Sequence of chain 1.A:
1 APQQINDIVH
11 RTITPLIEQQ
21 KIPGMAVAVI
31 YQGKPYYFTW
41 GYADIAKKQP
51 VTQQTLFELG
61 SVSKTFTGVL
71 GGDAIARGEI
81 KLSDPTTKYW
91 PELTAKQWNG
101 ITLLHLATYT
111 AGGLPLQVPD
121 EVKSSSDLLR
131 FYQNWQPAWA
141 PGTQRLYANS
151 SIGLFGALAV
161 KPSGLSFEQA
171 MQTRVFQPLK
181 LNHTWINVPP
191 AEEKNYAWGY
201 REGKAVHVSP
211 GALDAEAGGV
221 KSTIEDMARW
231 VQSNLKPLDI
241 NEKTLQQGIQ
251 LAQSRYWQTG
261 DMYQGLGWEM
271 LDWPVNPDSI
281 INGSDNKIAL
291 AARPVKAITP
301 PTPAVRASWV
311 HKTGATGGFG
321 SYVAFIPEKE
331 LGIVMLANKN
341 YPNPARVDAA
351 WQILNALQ

Binding-site contacts:
Ligand atom C12 contacts residue ALA315 of chain 1.A at 3.2 Å (hydrophobic).
Ligand atom C13 contacts residue ALA315 of chain 1.A at 3.2 Å (hydrophobic).
Ligand atom O1 contacts residue ASN286 of chain 1.A at 3.7 Å.
Ligand atom N2 contacts residue ASN149 of chain 1.A at 3.5 Å (h-bond).
Ligand atom S2 contacts residue THR316 of chain 1.A at 3.9 Å.
Ligand atom C7 contacts residue SER61 of chain 1.A at 2.6 Å.
Ligand atom C8 contacts residue SER61 of chain 1.A at 1.6 Å.
Ligand atom C6 contacts residue SER61 of chain 1.A at 4.0 Å.
Ligand atom N2 contacts residue SER61 of chain 1.A at 3.5 Å (h-bond).
Ligand atom C11 contacts residue SER61 of chain 1.A at 3.4 Å.
Ligand atom O1 contacts residue ALA315 of chain 1.A at 3.5 Å.
Ligand atom C9 contacts residue GLN117 of chain 1.A at 3.6 Å.
Ligand atom N4 contacts residue THR316 of chain 1.A at 4.0 Å.
Ligand atom O2 contacts residue ALA315 of chain 1.A at 3.9 Å.
Ligand atom C5 contacts residue ALA315 of chain 1.A at 3.7 Å (hydrophobic).
Ligand atom C10 contacts residue ALA315 of chain 1.A at 3.1 Å (hydrophobic).
Ligand atom O2 contacts residue ASN340 of chain 1.A at 3.0 Å (h-bond).
Ligand atom C11 contacts residue GLY218 of chain 1.A at 3.7 Å.
Ligand atom N2 contacts residue GLN117 of chain 1.A at 4.0 Å.
Ligand atom C3 contacts residue ASN286 of chain 1.A at 3.8 Å.
Ligand atom O3 contacts residue SER61 of chain 1.A at 2.4 Å (h-bond).
Ligand atom O3 contacts residue GLY314 of chain 1.A at 3.4 Å.
Ligand atom O4 contacts residue ASN149 of chain 1.A at 2.9 Å (h-bond).
Ligand atom C14 contacts residue THR316 of chain 1.A at 3.7 Å.
Ligand atom C5 contacts residue ASN340 of chain 1.A at 3.9 Å.
Ligand atom O5 contacts residue ALA315 of chain 1.A at 3.7 Å.
Ligand atom C11 contacts residue ALA315 of chain 1.A at 3.9 Å (hydrophobic).
Ligand atom O4 contacts residue GLN117 of chain 1.A at 2.7 Å (h-bond).
Ligand atom S1 contacts residue GLN117 of chain 1.A at 3.9 Å.
Ligand atom N3 contacts residue ALA315 of chain 1.A at 2.9 Å (h-bond).
Ligand atom C1 contacts residue LEU290 of chain 1.A at 3.9 Å (hydrophobic).
Ligand atom C8 contacts residue TYR147 of chain 1.A at 3.7 Å (hydrophobic).
Ligand atom N5 contacts residue THR316 of chain 1.A at 3.9 Å.
Ligand atom C11 contacts residue GLY60 of chain 1.A at 3.5 Å.
Ligand atom C8 contacts residue ALA315 of chain 1.A at 4.0 Å (hydrophobic).
Ligand atom C12 contacts residue THR316 of chain 1.A at 4.0 Å.
Ligand atom C9 contacts residue ASN149 of chain 1.A at 3.7 Å.
Ligand atom N4 contacts residue GLY317 of chain 1.A at 3.4 Å (h-bond).
Ligand atom O3 contacts residue ALA315 of chain 1.A at 2.8 Å (h-bond).
Ligand atom C14 contacts residue GLY317 of chain 1.A at 3.5 Å.

The small molecule below binds the protein below.
Small molecule (SMILES): C=C1CSC(C(C=O)NC(=O)/C(=N\OC)c2csc(N)n2)N=C1C(=O)O